Sequence of chain 1.A:
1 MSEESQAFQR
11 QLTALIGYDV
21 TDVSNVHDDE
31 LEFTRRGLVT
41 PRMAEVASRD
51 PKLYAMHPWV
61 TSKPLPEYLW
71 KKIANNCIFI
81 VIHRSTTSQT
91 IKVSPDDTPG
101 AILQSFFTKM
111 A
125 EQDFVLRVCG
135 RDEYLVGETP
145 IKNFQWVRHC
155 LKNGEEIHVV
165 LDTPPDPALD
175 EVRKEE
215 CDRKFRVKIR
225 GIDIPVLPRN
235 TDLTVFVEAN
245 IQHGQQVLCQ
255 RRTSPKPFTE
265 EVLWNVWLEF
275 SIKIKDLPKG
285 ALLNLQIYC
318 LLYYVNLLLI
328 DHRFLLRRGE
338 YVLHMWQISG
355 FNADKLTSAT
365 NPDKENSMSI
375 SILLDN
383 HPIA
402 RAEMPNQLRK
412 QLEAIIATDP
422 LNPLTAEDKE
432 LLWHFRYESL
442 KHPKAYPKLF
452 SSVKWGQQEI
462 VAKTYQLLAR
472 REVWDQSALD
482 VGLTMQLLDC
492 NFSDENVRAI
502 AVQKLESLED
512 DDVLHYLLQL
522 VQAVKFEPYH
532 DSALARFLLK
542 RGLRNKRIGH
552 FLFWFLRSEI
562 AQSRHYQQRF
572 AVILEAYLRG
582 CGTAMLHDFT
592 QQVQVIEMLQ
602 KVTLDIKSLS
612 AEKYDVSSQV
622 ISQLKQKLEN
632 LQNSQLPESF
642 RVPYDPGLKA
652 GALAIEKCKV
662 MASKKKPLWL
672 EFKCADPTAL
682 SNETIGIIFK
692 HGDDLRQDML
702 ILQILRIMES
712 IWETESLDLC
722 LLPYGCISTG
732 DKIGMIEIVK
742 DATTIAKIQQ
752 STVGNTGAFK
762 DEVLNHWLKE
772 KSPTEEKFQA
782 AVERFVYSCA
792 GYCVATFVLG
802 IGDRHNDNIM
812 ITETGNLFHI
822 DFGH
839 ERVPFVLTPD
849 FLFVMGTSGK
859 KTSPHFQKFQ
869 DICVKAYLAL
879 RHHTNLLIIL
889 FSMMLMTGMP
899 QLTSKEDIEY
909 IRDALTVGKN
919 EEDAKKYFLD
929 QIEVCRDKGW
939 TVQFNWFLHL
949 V

The protein below binds the small molecule below.
Small molecule (SMILES): Cc1nc(N)ncc1-c1nc(N2CCOCC2)c2sc(CN3CCN(S(C)(=O)=O)CC3)cc2n1

Binding-site contacts:
Ligand atom C27 contacts residue LYS748 of chain 1.A at 3.8 Å.
Ligand atom N23 contacts residue LEU696 of chain 1.A at 3.5 Å.
Ligand atom S7 contacts residue MET811 of chain 1.A at 3.5 Å.
Ligand atom C14 contacts residue VAL740 of chain 1.A at 3.8 Å (hydrophobic).
Ligand atom C6 contacts residue ILE821 of chain 1.A at 4.0 Å (hydrophobic).
Ligand atom N18 contacts residue ASP822 of chain 1.A at 3.2 Å.
Ligand atom C14 contacts residue GLU738 of chain 1.A at 3.3 Å.
Ligand atom C17 contacts residue ASP822 of chain 1.A at 3.4 Å.
Ligand atom C15 contacts residue ILE737 of chain 1.A at 3.9 Å (hydrophobic).
Ligand atom N23 contacts residue ASP699 of chain 1.A at 3.6 Å (salt-bridge).
Ligand atom N10 contacts residue ILE689 of chain 1.A at 3.6 Å.
Ligand atom C3 contacts residue ILE821 of chain 1.A at 3.9 Å (hydrophobic).
Ligand atom O13 contacts residue VAL740 of chain 1.A at 2.8 Å (h-bond).
Ligand atom N20 contacts residue ILE737 of chain 1.A at 3.9 Å.
Ligand atom C12 contacts residue VAL740 of chain 1.A at 3.7 Å (hydrophobic).
Ligand atom C15 contacts residue ILE689 of chain 1.A at 4.0 Å (hydrophobic).
Ligand atom O13 contacts residue ILE739 of chain 1.A at 3.5 Å.
Ligand atom C17 contacts residue ILE737 of chain 1.A at 3.8 Å (hydrophobic).
Ligand atom O33 contacts residue MET662 of chain 1.A at 3.2 Å.
Ligand atom C12 contacts residue MET811 of chain 1.A at 3.8 Å (hydrophobic).
Ligand atom C1 contacts residue ILE689 of chain 1.A at 3.6 Å (hydrophobic).
Ligand atom C22 contacts residue LYS691 of chain 1.A at 3.7 Å.
Ligand atom C24 contacts residue THR745 of chain 1.A at 3.6 Å.
Ligand atom C19 contacts residue ILE737 of chain 1.A at 3.6 Å (hydrophobic).
Ligand atom N23 contacts residue ASP694 of chain 1.A at 3.2 Å (salt-bridge).
Ligand atom N2 contacts residue ILE689 of chain 1.A at 3.7 Å.
Ligand atom N18 contacts residue ILE737 of chain 1.A at 3.5 Å.
Ligand atom C19 contacts residue ASP694 of chain 1.A at 3.9 Å.
Ligand atom C15 contacts residue GLU738 of chain 1.A at 3.4 Å.
Ligand atom O33 contacts residue ALA663 of chain 1.A at 2.9 Å (h-bond).
Ligand atom N20 contacts residue ASP822 of chain 1.A at 3.4 Å (salt-bridge).
Ligand atom O32 contacts residue LYS660 of chain 1.A at 2.6 Å (salt-bridge).
Ligand atom C5 contacts residue ILE821 of chain 1.A at 3.6 Å (hydrophobic).
Ligand atom O13 contacts residue GLU738 of chain 1.A at 3.5 Å (salt-bridge).
Ligand atom N20 contacts residue LYS691 of chain 1.A at 3.2 Å.
Ligand atom N23 contacts residue ASP822 of chain 1.A at 3.1 Å (salt-bridge).
Ligand atom N4 contacts residue ILE821 of chain 1.A at 3.6 Å.
Ligand atom C21 contacts residue LYS691 of chain 1.A at 3.9 Å.
Ligand atom C19 contacts residue ASP822 of chain 1.A at 3.1 Å.
Ligand atom N20 contacts residue ASP694 of chain 1.A at 3.8 Å.